The small molecule below binds the protein below.
Small molecule (SMILES): O=C(O)c1cc(=O)[nH]c(=O)[nH]1

Sequence of chain 1.B:
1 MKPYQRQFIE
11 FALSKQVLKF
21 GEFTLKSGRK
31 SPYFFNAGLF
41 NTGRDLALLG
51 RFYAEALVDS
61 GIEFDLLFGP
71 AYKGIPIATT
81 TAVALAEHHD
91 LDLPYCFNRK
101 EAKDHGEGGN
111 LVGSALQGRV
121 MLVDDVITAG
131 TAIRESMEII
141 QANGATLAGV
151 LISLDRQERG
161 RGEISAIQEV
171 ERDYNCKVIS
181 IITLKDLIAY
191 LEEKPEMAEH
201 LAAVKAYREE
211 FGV

Binding-site contacts:
Ligand atom O2 contacts residue PHE35 of chain 1.B at 3.0 Å (h-bond).
Ligand atom C7 contacts residue THR128 of chain 1.B at 3.4 Å.
Ligand atom N1 contacts residue PHE34 of chain 1.B at 3.5 Å.
Ligand atom O71 contacts residue LEU25 of chain 1.B at 3.5 Å.
Ligand atom O4 contacts residue PHE34 of chain 1.B at 3.6 Å.
Ligand atom O4 contacts residue PHE35 of chain 1.B at 3.4 Å (h-bond).
Ligand atom C4 contacts residue PHE35 of chain 1.B at 3.5 Å (hydrophobic).
Ligand atom C6 contacts residue PHE34 of chain 1.B at 3.5 Å (hydrophobic).
Ligand atom N3 contacts residue VAL126 of chain 1.B at 3.8 Å.
Ligand atom C7 contacts residue LEU25 of chain 1.B at 3.7 Å (hydrophobic).
Ligand atom O72 contacts residue THR128 of chain 1.B at 3.8 Å.
Ligand atom C5 contacts residue VAL126 of chain 1.B at 4.2 Å (hydrophobic).
Ligand atom C2 contacts residue PHE34 of chain 1.B at 3.6 Å (hydrophobic).
Ligand atom O71 contacts residue LYS26 of chain 1.B at 4.1 Å.
Ligand atom C5 contacts residue PHE34 of chain 1.B at 3.5 Å (hydrophobic).
Ligand atom O72 contacts residue LEU25 of chain 1.B at 3.6 Å.
Ligand atom C2 contacts residue PHE35 of chain 1.B at 3.7 Å (hydrophobic).
Ligand atom C5 contacts residue THR128 of chain 1.B at 3.5 Å.
Ligand atom O72 contacts residue PHE34 of chain 1.B at 4.2 Å.
Ligand atom O72 contacts residue LYS26 of chain 1.B at 2.9 Å (salt-bridge).
Ligand atom O2 contacts residue ARG156 of chain 1.B at 2.9 Å (salt-bridge).
Ligand atom N1 contacts residue LEU25 of chain 1.B at 3.8 Å.
Ligand atom N3 contacts residue PHE35 of chain 1.B at 2.8 Å (h-bond).
Ligand atom O71 contacts residue THR128 of chain 1.B at 3.6 Å.
Ligand atom C2 contacts residue ARG156 of chain 1.B at 3.7 Å.
Ligand atom C7 contacts residue PHE34 of chain 1.B at 4.2 Å (hydrophobic).
Ligand atom C4 contacts residue THR128 of chain 1.B at 4.5 Å.
Ligand atom C4 contacts residue VAL126 of chain 1.B at 3.5 Å (hydrophobic).
Ligand atom N1 contacts residue ARG156 of chain 1.B at 3.6 Å.
Ligand atom C6 contacts residue LEU25 of chain 1.B at 4.1 Å (hydrophobic).
Ligand atom O2 contacts residue PHE34 of chain 1.B at 3.8 Å.
Ligand atom O4 contacts residue VAL126 of chain 1.B at 3.2 Å.
Ligand atom C4 contacts residue PHE34 of chain 1.B at 3.2 Å (hydrophobic).
Ligand atom N3 contacts residue PHE34 of chain 1.B at 3.4 Å.
Ligand atom C7 contacts residue LYS26 of chain 1.B at 3.8 Å.
Ligand atom C6 contacts residue THR128 of chain 1.B at 3.6 Å.